Sequence of chain 1.A:
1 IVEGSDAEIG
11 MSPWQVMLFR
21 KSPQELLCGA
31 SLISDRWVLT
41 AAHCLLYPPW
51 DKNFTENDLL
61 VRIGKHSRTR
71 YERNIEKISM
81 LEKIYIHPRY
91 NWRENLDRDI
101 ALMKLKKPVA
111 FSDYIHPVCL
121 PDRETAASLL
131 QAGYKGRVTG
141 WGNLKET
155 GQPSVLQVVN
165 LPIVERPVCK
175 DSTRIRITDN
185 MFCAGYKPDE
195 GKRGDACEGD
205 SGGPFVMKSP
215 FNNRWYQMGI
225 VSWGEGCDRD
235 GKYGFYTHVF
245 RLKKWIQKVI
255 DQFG

Binding-site contacts:
Ligand atom O7 contacts residue TRP92 of chain 1.A at 4.4 Å.
Ligand atom C8 contacts residue LEU46 of chain 1.A at 3.9 Å (hydrophobic).
Ligand atom N2 contacts residue ASN53 of chain 1.A at 2.8 Å (h-bond).
Ligand atom O7 contacts residue LEU46 of chain 1.A at 4.0 Å.
Ligand atom O5 contacts residue ASN53 of chain 1.A at 2.3 Å (h-bond).
Ligand atom C7 contacts residue ASN53 of chain 1.A at 3.6 Å.
Ligand atom C7 contacts residue LEU46 of chain 1.A at 3.9 Å (hydrophobic).
Ligand atom C3 contacts residue ASN53 of chain 1.A at 3.6 Å.
Ligand atom C5 contacts residue ASN53 of chain 1.A at 3.6 Å.
Ligand atom C2 contacts residue ASN53 of chain 1.A at 2.4 Å.
Ligand atom C1 contacts residue LEU46 of chain 1.A at 4.5 Å (hydrophobic).
Ligand atom C4 contacts residue ASN53 of chain 1.A at 4.1 Å.
Ligand atom O7 contacts residue ASN53 of chain 1.A at 4.4 Å.
Ligand atom O7 contacts residue PRO48 of chain 1.A at 4.0 Å.
Ligand atom C1 contacts residue ASN53 of chain 1.A at 1.4 Å.
Ligand atom C8 contacts residue ASN53 of chain 1.A at 4.0 Å.

This small molecule binds to this protein.
Small molecule (SMILES): CC(=O)N[C@@H]1[C@@H](O)[C@H](O)[C@@H](CO)O[C@H]1O